Binding-site contacts:
Ligand atom N contacts residue SER349 of chain 1.A at 3.3 Å (h-bond).
Ligand atom O contacts residue VAL398 of chain 1.A at 3.3 Å.
Ligand atom OXT contacts residue ARG277 of chain 1.A at 3.6 Å.
Ligand atom O2 contacts residue ASN401 of chain 1.A at 3.6 Å (h-bond).
Ligand atom CG2 contacts residue ALA325 of chain 1.A at 3.4 Å (hydrophobic).
Ligand atom CG1 contacts residue ASP422 of chain 1.A at 3.3 Å.
Ligand atom O contacts residue THR302 of chain 1.A at 2.8 Å (h-bond).
Ligand atom O contacts residue SER349 of chain 1.A at 3.4 Å.
Ligand atom O contacts residue ARG277 of chain 1.A at 3.2 Å (salt-bridge).
Ligand atom O contacts residue MET484 of chain 1.A at 3.6 Å.
Ligand atom O contacts residue LYS485 of chain 1.A at 3.0 Å (salt-bridge).
Ligand atom O1 contacts residue LYS485 of chain 1.A at 3.0 Å (salt-bridge).
Ligand atom CD1 contacts residue ASP422 of chain 1.A at 3.6 Å.
Ligand atom OG1 contacts residue PHE480 of chain 1.A at 3.6 Å.
Ligand atom O contacts residue GLY301 of chain 1.A at 3.5 Å.
Ligand atom CZ contacts residue PHE483 of chain 1.A at 3.5 Å (hydrophobic).
Ligand atom O contacts residue PHE483 of chain 1.A at 2.8 Å (h-bond).
Ligand atom O2 contacts residue TRP425 of chain 1.A at 3.6 Å.
Ligand atom CB contacts residue ASP422 of chain 1.A at 3.4 Å.
Ligand atom CE2 contacts residue TRP425 of chain 1.A at 3.5 Å (hydrophobic).
Ligand atom OXT contacts residue ASN323 of chain 1.A at 2.7 Å (h-bond).
Ligand atom CA contacts residue PHE483 of chain 1.A at 3.1 Å (hydrophobic).
Ligand atom OG1 contacts residue PRO481 of chain 1.A at 3.3 Å (h-bond).
Ligand atom OH contacts residue ALA492 of chain 1.A at 3.3 Å.
Ligand atom CG2 contacts residue PHE483 of chain 1.A at 3.3 Å (hydrophobic).
Ligand atom N contacts residue ASP422 of chain 1.A at 2.8 Å (salt-bridge).
Ligand atom O3 contacts residue ASN401 of chain 1.A at 3.1 Å (h-bond).
Ligand atom N contacts residue LYS485 of chain 1.A at 2.7 Å (salt-bridge).
Ligand atom O3 contacts residue LEU376 of chain 1.A at 3.4 Å.
Ligand atom OE1 contacts residue NAG1 of chain 1.J at 3.3 Å.
Ligand atom OE1 contacts residue ARG277 of chain 1.A at 2.7 Å (salt-bridge).
Ligand atom CG2 contacts residue SER349 of chain 1.A at 3.3 Å.
Ligand atom CB contacts residue SER424 of chain 1.A at 3.4 Å.
Ligand atom CG contacts residue PHE483 of chain 1.A at 3.5 Å (hydrophobic).
Ligand atom CD2 contacts residue TRP425 of chain 1.A at 3.6 Å (hydrophobic).
Ligand atom C contacts residue PHE483 of chain 1.A at 3.4 Å (hydrophobic).
Ligand atom O contacts residue THR375 of chain 1.A at 2.9 Å (h-bond).
Ligand atom N contacts residue PHE483 of chain 1.A at 2.8 Å (h-bond).
Ligand atom CB contacts residue SER349 of chain 1.A at 3.6 Å.
Ligand atom CG2 contacts residue SER347 of chain 1.A at 3.0 Å.

Sequence of chain 1.A:
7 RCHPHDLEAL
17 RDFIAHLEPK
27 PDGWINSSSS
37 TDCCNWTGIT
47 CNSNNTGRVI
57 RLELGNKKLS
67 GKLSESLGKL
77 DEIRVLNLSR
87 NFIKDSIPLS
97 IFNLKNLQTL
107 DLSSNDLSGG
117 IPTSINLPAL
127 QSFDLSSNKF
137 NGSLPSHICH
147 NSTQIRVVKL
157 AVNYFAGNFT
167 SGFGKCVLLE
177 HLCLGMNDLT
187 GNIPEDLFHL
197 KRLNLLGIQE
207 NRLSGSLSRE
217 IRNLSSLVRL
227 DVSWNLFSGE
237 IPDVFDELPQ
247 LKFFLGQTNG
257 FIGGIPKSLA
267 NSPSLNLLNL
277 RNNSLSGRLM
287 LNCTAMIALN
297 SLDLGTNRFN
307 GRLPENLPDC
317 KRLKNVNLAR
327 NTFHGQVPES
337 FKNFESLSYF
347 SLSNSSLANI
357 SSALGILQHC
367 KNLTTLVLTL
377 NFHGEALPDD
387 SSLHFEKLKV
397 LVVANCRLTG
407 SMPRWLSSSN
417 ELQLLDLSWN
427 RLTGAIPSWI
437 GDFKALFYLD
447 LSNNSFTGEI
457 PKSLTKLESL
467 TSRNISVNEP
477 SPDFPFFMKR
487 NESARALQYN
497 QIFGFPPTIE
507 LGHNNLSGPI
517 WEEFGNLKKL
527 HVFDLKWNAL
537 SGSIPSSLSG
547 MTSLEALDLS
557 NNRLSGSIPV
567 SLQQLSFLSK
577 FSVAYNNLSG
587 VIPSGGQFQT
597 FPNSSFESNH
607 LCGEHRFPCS

This protein binds this small molecule.
Small molecule (SMILES): CC[C@H](C)[C@H](NC(=O)[C@@H](N)Cc1ccc(OS(=O)(=O)O)cc1)C(=O)N[C@@H](Cc1ccc(OS(=O)(=O)O)cc1)C(=O)N[C@H](C(=O)N[C@@H](CCC(N)=O)C(=O)O)[C@@H](C)O